Sequence of chain 1.D:
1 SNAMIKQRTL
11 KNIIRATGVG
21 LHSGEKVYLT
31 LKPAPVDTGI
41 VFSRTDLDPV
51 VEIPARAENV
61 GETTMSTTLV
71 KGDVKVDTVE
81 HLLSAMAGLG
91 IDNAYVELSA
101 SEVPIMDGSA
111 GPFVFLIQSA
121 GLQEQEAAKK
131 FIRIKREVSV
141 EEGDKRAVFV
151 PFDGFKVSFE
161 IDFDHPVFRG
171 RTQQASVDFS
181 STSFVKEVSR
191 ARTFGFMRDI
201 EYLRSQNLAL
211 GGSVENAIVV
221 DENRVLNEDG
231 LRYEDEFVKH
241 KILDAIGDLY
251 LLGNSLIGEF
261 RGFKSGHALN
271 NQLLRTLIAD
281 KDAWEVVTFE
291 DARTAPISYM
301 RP

Binding-site contacts:
Ligand atom C15 contacts residue ZN1 of chain 1.FA at 2.8 Å.
Ligand atom N1 contacts residue THR193 of chain 1.D at 2.9 Å (h-bond).
Ligand atom O2 contacts residue HIS81 of chain 1.D at 3.6 Å.
Ligand atom C3 contacts residue LEU21 of chain 1.D at 3.9 Å (hydrophobic).
Ligand atom O2 contacts residue ZN1 of chain 1.FA at 2.1 Å.
Ligand atom O4 contacts residue ASP244 of chain 1.D at 3.3 Å (salt-bridge).
Ligand atom C12 contacts residue ILE200 of chain 1.D at 3.6 Å (hydrophobic).
Ligand atom N2 contacts residue HIS267 of chain 1.D at 2.8 Å (h-bond).
Ligand atom O3 contacts residue GLU80 of chain 1.D at 2.5 Å (salt-bridge).
Ligand atom O3 contacts residue HIS81 of chain 1.D at 3.2 Å (h-bond).
Ligand atom O2 contacts residue THR193 of chain 1.D at 2.5 Å (h-bond).
Ligand atom C17 contacts residue THR193 of chain 1.D at 3.5 Å.
Ligand atom C17 contacts residue PHE194 of chain 1.D at 3.6 Å (hydrophobic).
Ligand atom N2 contacts residue ZN1 of chain 1.FA at 2.9 Å.
Ligand atom C2 contacts residue PHE194 of chain 1.D at 3.6 Å (hydrophobic).
Ligand atom C10 contacts residue SER213 of chain 1.D at 3.7 Å.
Ligand atom C15 contacts residue THR193 of chain 1.D at 3.3 Å.
Ligand atom C5 contacts residue GLY195 of chain 1.D at 3.7 Å.
Ligand atom O2 contacts residue HIS240 of chain 1.D at 3.0 Å (h-bond).
Ligand atom C4 contacts residue PHE194 of chain 1.D at 3.8 Å (hydrophobic).
Ligand atom N2 contacts residue MET65 of chain 1.D at 3.3 Å (h-bond).
Ligand atom O4 contacts residue LYS241 of chain 1.D at 3.7 Å.
Ligand atom O3 contacts residue ASP244 of chain 1.D at 2.9 Å (salt-bridge).
Ligand atom O2 contacts residue ASP244 of chain 1.D at 3.3 Å (salt-bridge).
Ligand atom C1 contacts residue PHE194 of chain 1.D at 3.8 Å (hydrophobic).
Ligand atom C14 contacts residue THR193 of chain 1.D at 3.6 Å.
Ligand atom N2 contacts residue ASP244 of chain 1.D at 3.5 Å (salt-bridge).
Ligand atom C10 contacts residue VAL219 of chain 1.D at 3.6 Å (hydrophobic).
Ligand atom C10 contacts residue GLY212 of chain 1.D at 3.6 Å.
Ligand atom N2 contacts residue GLU80 of chain 1.D at 3.1 Å (salt-bridge).
Ligand atom C3 contacts residue PHE194 of chain 1.D at 3.3 Å (hydrophobic).
Ligand atom C3 contacts residue THR193 of chain 1.D at 3.4 Å.
Ligand atom O3 contacts residue ZN1 of chain 1.FA at 2.1 Å.
Ligand atom O3 contacts residue HIS267 of chain 1.D at 3.1 Å (h-bond).
Ligand atom C15 contacts residue ASP244 of chain 1.D at 3.5 Å.
Ligand atom C11 contacts residue VAL219 of chain 1.D at 3.7 Å (hydrophobic).
Ligand atom C4 contacts residue GLY195 of chain 1.D at 3.8 Å.
Ligand atom O1 contacts residue MET65 of chain 1.D at 3.7 Å.
Ligand atom N1 contacts residue PHE194 of chain 1.D at 3.7 Å.
Ligand atom C14 contacts residue MET65 of chain 1.D at 3.6 Å (hydrophobic).

This protein binds this small molecule.
Small molecule (SMILES): C[C@@H](O)[C@H](NC(=O)c1ccc(-c2ccccc2)cc1)C(=O)NO